The small molecule below binds the protein below.
Small molecule (SMILES): OC[C@H]1O[C@H](O[C@H]2[C@@H](O)[C@H](O)[C@@H](CO)O[C@@H]2O)[C@@H](O)[C@@H](O)[C@@H]1O

Binding-site contacts:
Ligand atom C4 contacts residue THR57 of chain 1.A at 3.8 Å.
Ligand atom C6 contacts residue GLN78 of chain 1.A at 3.8 Å.
Ligand atom C3 contacts residue ASP44 of chain 1.A at 3.9 Å.
Ligand atom O4 contacts residue GLU56 of chain 1.A at 3.7 Å.
Ligand atom C5 contacts residue THR57 of chain 1.A at 3.9 Å.
Ligand atom O2 contacts residue GLU41 of chain 1.A at 2.9 Å (salt-bridge).
Ligand atom O4 contacts residue THR57 of chain 1.A at 2.8 Å (h-bond).
Ligand atom C6 contacts residue LYS74 of chain 1.A at 3.4 Å.
Ligand atom C2 contacts residue ASN42 of chain 1.A at 3.3 Å.
Ligand atom O6 contacts residue GLN78 of chain 1.A at 2.9 Å (h-bond).
Ligand atom C6 contacts residue GLU56 of chain 1.A at 3.4 Å.
Ligand atom O4 contacts residue ASN42 of chain 1.A at 3.8 Å.
Ligand atom O3 contacts residue VAL43 of chain 1.A at 3.4 Å.
Ligand atom O4 contacts residue GLY45 of chain 1.A at 3.9 Å.
Ligand atom C4 contacts residue LYS74 of chain 1.A at 3.7 Å.
Ligand atom O2 contacts residue ASN42 of chain 1.A at 3.3 Å (h-bond).
Ligand atom C3 contacts residue ASN53 of chain 1.A at 3.9 Å.
Ligand atom C1 contacts residue ASN42 of chain 1.A at 3.9 Å.
Ligand atom O3 contacts residue ASN42 of chain 1.A at 2.7 Å (h-bond).
Ligand atom O3 contacts residue ASN53 of chain 1.A at 3.2 Å.
Ligand atom C6 contacts residue THR57 of chain 1.A at 3.8 Å.
Ligand atom C4 contacts residue ASN53 of chain 1.A at 3.3 Å.
Ligand atom C2 contacts residue GLU41 of chain 1.A at 3.4 Å.
Ligand atom O3 contacts residue SER52 of chain 1.A at 2.9 Å (h-bond).
Ligand atom O4 contacts residue ARG76 of chain 1.A at 3.4 Å (salt-bridge).
Ligand atom O4 contacts residue ASN53 of chain 1.A at 2.7 Å (h-bond).
Ligand atom C4 contacts residue ASN42 of chain 1.A at 3.8 Å.
Ligand atom O3 contacts residue GLU41 of chain 1.A at 3.4 Å.
Ligand atom O6 contacts residue THR57 of chain 1.A at 3.7 Å.
Ligand atom C3 contacts residue ASN42 of chain 1.A at 3.4 Å.
Ligand atom C6 contacts residue THR75 of chain 1.A at 3.6 Å.
Ligand atom O4 contacts residue LYS74 of chain 1.A at 2.8 Å (salt-bridge).
Ligand atom O3 contacts residue PHE54 of chain 1.A at 3.2 Å (h-bond).
Ligand atom O4 contacts residue THR75 of chain 1.A at 3.3 Å.
Ligand atom O6 contacts residue LYS74 of chain 1.A at 3.5 Å.
Ligand atom O2 contacts residue SER52 of chain 1.A at 3.4 Å (h-bond).
Ligand atom O4 contacts residue PHE54 of chain 1.A at 3.9 Å.
Ligand atom O3 contacts residue ASP44 of chain 1.A at 3.0 Å (salt-bridge).
Ligand atom O6 contacts residue THR75 of chain 1.A at 4.0 Å.
Ligand atom O4 contacts residue ASP44 of chain 1.A at 3.3 Å (salt-bridge).

Sequence of chain 1.A:
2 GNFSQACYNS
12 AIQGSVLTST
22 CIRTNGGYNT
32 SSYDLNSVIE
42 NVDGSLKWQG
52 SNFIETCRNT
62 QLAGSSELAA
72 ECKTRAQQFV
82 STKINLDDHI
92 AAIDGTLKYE